Binding-site contacts:
Ligand atom O contacts residue NAG1 of chain 1.I at 3.0 Å (h-bond).
Ligand atom CA contacts residue ASN42 of chain 1.B at 3.3 Å.
Ligand atom C contacts residue NAG1 of chain 1.I at 3.5 Å.
Ligand atom CB contacts residue ASN173 of chain 1.B at 3.4 Å.
Ligand atom CB contacts residue ASN224 of chain 1.B at 3.0 Å.
Ligand atom O contacts residue LYS120 of chain 1.B at 3.5 Å (salt-bridge).
Ligand atom O contacts residue ASN38 of chain 1.B at 3.0 Å.
Ligand atom CG contacts residue GLU180 of chain 1.B at 3.5 Å.
Ligand atom NE2 contacts residue ASP213 of chain 1.B at 3.5 Å (salt-bridge).
Ligand atom C contacts residue ASN224 of chain 1.B at 3.4 Å.
Ligand atom O contacts residue VAL46 of chain 1.B at 3.0 Å.
Ligand atom OG contacts residue ARG41 of chain 1.B at 2.6 Å (salt-bridge).
Ligand atom CG contacts residue NAG1 of chain 1.I at 3.3 Å.
Ligand atom CG2 contacts residue SER210 of chain 1.B at 3.2 Å.
Ligand atom CA contacts residue LEU172 of chain 1.B at 3.4 Å (hydrophobic).
Ligand atom OG contacts residue ASN38 of chain 1.B at 3.6 Å (h-bond).
Ligand atom OG1 contacts residue SER210 of chain 1.B at 3.0 Å (h-bond).
Ligand atom O contacts residue NAG1 of chain 1.I at 3.4 Å.
Ligand atom CA contacts residue ASN224 of chain 1.B at 3.2 Å.
Ligand atom O contacts residue LEU220 of chain 1.B at 3.1 Å.
Ligand atom CB contacts residue NAG1 of chain 1.I at 2.5 Å.
Ligand atom CG2 contacts residue ASN224 of chain 1.B at 3.4 Å.
Ligand atom CG contacts residue VAL176 of chain 1.B at 3.6 Å (hydrophobic).
Ligand atom CD contacts residue GLU180 of chain 1.B at 3.1 Å.
Ligand atom N contacts residue NAG1 of chain 1.I at 3.6 Å (h-bond).
Ligand atom CB contacts residue ASN38 of chain 1.B at 3.6 Å.
Ligand atom CB contacts residue TRP228 of chain 1.B at 3.5 Å (hydrophobic).
Ligand atom CB contacts residue SER45 of chain 1.B at 3.4 Å.
Ligand atom CB contacts residue NAG1 of chain 1.I at 3.6 Å.
Ligand atom NE2 contacts residue ILE217 of chain 1.B at 3.4 Å.
Ligand atom N contacts residue ASN224 of chain 1.B at 2.7 Å (h-bond).
Ligand atom CA contacts residue SER45 of chain 1.B at 3.6 Å.
Ligand atom OG contacts residue NAG1 of chain 1.I at 1.5 Å.
Ligand atom C contacts residue LEU172 of chain 1.B at 3.4 Å (hydrophobic).
Ligand atom O contacts residue ASN42 of chain 1.B at 3.6 Å (h-bond).
Ligand atom CB contacts residue SER210 of chain 1.B at 3.5 Å.
Ligand atom CG2 contacts residue LEU220 of chain 1.B at 3.4 Å (hydrophobic).
Ligand atom N contacts residue ASN42 of chain 1.B at 3.4 Å.
Ligand atom O contacts residue ASN224 of chain 1.B at 2.9 Å (h-bond).
Ligand atom CA contacts residue NAG1 of chain 1.I at 3.6 Å.

Sequence of chain 1.B:
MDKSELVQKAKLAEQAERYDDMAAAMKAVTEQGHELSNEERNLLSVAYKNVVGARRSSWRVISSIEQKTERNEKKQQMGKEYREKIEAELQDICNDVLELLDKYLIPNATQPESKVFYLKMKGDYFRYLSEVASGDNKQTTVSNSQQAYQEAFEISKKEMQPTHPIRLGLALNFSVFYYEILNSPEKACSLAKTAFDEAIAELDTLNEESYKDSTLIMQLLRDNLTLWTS

The protein below binds the small molecule below.
Small molecule (SMILES): CC(C)[C@H](NC(=O)[C@@H]1CCCN1C(=O)[C@@H]1CCCN1)C(=O)N[C@@H](CO)C(=O)N[C@@H](CCC(N)=O)C(=O)N[C@@H](C)C(=O)N[C@@H](CO)C(=O)N[C@@H](CO)C(=O)N[C@H](C=O)[C@@H](C)O